Binding-site contacts:
Ligand atom CD2 contacts residue HIS3 of chain 1.C at 3.7 Å.
Ligand atom CG contacts residue ACE1 of chain 1.D at 3.2 Å.
Ligand atom CE1 contacts residue ACE1 of chain 1.D at 3.8 Å.
Ligand atom CA contacts residue PHE99 of chain 1.A at 4.2 Å (hydrophobic).
Ligand atom CZ contacts residue SER36 of chain 1.B at 3.3 Å.
Ligand atom CG contacts residue HIS3 of chain 1.C at 3.5 Å.
Ligand atom CE2 contacts residue TYR34 of chain 1.B at 3.1 Å (hydrophobic).
Ligand atom CG contacts residue PHE99 of chain 1.A at 4.1 Å (hydrophobic).
Ligand atom CE1 contacts residue ILE50 of chain 1.B at 4.5 Å (hydrophobic).
Ligand atom N contacts residue HIS3 of chain 1.C at 3.5 Å (h-bond).
Ligand atom CE2 contacts residue GLU52 of chain 1.B at 4.1 Å.
Ligand atom CD2 contacts residue TYR34 of chain 1.B at 3.3 Å (hydrophobic).
Ligand atom CE2 contacts residue SER36 of chain 1.B at 3.6 Å.
Ligand atom CE1 contacts residue GLU52 of chain 1.B at 4.5 Å.
Ligand atom CA contacts residue ACE1 of chain 1.D at 2.5 Å.
Ligand atom C contacts residue PHE99 of chain 1.B at 4.3 Å (hydrophobic).
Ligand atom CD2 contacts residue SER36 of chain 1.B at 4.0 Å.
Ligand atom O contacts residue PHE99 of chain 1.B at 3.5 Å.
Ligand atom N contacts residue ACE1 of chain 1.D at 1.3 Å.
Ligand atom CB contacts residue HIS3 of chain 1.C at 2.5 Å.
Ligand atom CE1 contacts residue TYR51 of chain 1.B at 3.2 Å (hydrophobic).
Ligand atom CE1 contacts residue SER36 of chain 1.B at 3.2 Å.
Ligand atom N contacts residue TYR38 of chain 1.A at 3.9 Å.
Ligand atom CD1 contacts residue PHE99 of chain 1.A at 4.1 Å (hydrophobic).
Ligand atom O contacts residue ACE1 of chain 1.D at 4.2 Å.
Ligand atom CD1 contacts residue ACE1 of chain 1.D at 2.7 Å.
Ligand atom CD1 contacts residue SER36 of chain 1.B at 3.7 Å.
Ligand atom CZ contacts residue GLU52 of chain 1.B at 3.4 Å.
Ligand atom CA contacts residue HIS3 of chain 1.C at 2.4 Å.
Ligand atom CZ contacts residue TYR34 of chain 1.B at 4.4 Å (hydrophobic).
Ligand atom C contacts residue ACE1 of chain 1.D at 3.7 Å.
Ligand atom CE1 contacts residue VAL48 of chain 1.B at 4.0 Å (hydrophobic).
Ligand atom CZ contacts residue TYR51 of chain 1.B at 3.3 Å (hydrophobic).
Ligand atom O contacts residue HIS3 of chain 1.C at 2.2 Å (h-bond).
Ligand atom CD1 contacts residue TYR51 of chain 1.B at 4.4 Å (hydrophobic).
Ligand atom CG contacts residue SER36 of chain 1.B at 4.0 Å.
Ligand atom N contacts residue PHE99 of chain 1.A at 3.8 Å.
Ligand atom CB contacts residue PHE99 of chain 1.A at 3.4 Å (hydrophobic).
Ligand atom CB contacts residue ACE1 of chain 1.D at 3.0 Å.
Ligand atom C contacts residue HIS3 of chain 1.C at 1.3 Å.

The protein below binds the small molecule below.
Small molecule (SMILES): N[C@H](Cc1ccccc1)C(=O)O

Sequence of chain 1.B:
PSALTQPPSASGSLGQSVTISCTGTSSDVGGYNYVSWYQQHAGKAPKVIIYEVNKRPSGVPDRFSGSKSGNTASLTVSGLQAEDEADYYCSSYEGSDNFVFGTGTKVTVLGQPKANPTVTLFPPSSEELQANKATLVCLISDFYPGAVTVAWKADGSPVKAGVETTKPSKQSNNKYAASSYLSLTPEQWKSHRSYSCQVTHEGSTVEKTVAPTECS

Sequence of chain 1.A:
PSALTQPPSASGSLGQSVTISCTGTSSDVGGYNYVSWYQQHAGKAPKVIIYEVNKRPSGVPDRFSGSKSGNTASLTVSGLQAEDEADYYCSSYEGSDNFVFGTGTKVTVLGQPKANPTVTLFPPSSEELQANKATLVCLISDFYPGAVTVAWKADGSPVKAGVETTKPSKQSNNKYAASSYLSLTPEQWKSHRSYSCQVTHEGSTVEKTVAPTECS